Sequence of chain 4.F:
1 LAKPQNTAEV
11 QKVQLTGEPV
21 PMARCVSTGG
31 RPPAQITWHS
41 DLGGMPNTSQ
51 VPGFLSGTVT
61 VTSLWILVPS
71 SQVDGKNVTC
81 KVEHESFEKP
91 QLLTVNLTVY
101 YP

Binding-site contacts:
Ligand atom O7 contacts residue ASN96 of chain 4.F at 3.4 Å (h-bond).
Ligand atom C7 contacts residue ASN77 of chain 4.F at 3.8 Å.
Ligand atom C1 contacts residue GLY75 of chain 4.F at 3.9 Å.
Ligand atom C7 contacts residue NAG1 of chain 4.K at 4.3 Å.
Ligand atom C8 contacts residue NAG1 of chain 4.K at 4.3 Å.
Ligand atom C2 contacts residue ASN96 of chain 4.F at 2.6 Å.
Ligand atom C2 contacts residue GLY75 of chain 4.F at 3.8 Å.
Ligand atom C1 contacts residue ASN96 of chain 4.F at 1.4 Å.
Ligand atom C3 contacts residue ASN96 of chain 4.F at 3.8 Å.
Ligand atom N2 contacts residue GLY75 of chain 4.F at 2.6 Å (h-bond).
Ligand atom C8 contacts residue LYS76 of chain 4.F at 4.0 Å.
Ligand atom C5 contacts residue ASN96 of chain 4.F at 3.5 Å.
Ligand atom C3 contacts residue GLY75 of chain 4.F at 4.4 Å.
Ligand atom C4 contacts residue ASN96 of chain 4.F at 4.2 Å.
Ligand atom O7 contacts residue NAG1 of chain 4.K at 3.4 Å.
Ligand atom C8 contacts residue ASN77 of chain 4.F at 3.7 Å.
Ligand atom C8 contacts residue GLY75 of chain 4.F at 2.5 Å.
Ligand atom N2 contacts residue ASN96 of chain 4.F at 3.1 Å (h-bond).
Ligand atom O7 contacts residue GLY75 of chain 4.F at 4.0 Å.
Ligand atom O5 contacts residue ASN96 of chain 4.F at 2.2 Å (h-bond).
Ligand atom C7 contacts residue GLY75 of chain 4.F at 2.9 Å.
Ligand atom O7 contacts residue ASN77 of chain 4.F at 3.4 Å (h-bond).
Ligand atom C7 contacts residue ASN96 of chain 4.F at 3.5 Å.

A protein and the small-molecule ligand that binds it are described below.
Small molecule (SMILES): CC(=O)N[C@H]1[C@H](O[C@H]2[C@H](O)[C@@H](NC(C)=O)CO[C@@H]2CO)O[C@H](CO)[C@@H](O[C@@H]2O[C@H](CO)[C@@H](O)[C@H](O)[C@@H]2O)[C@@H]1O